Binding-site contacts:
Ligand atom C9 contacts residue CYS302 of chain 2.D at 4.0 Å (hydrophobic).
Ligand atom C7 contacts residue CYS302 of chain 2.D at 2.8 Å (hydrophobic).
Ligand atom C17 contacts residue CYS303 of chain 2.D at 3.7 Å (hydrophobic).
Ligand atom C2 contacts residue SER458 of chain 2.D at 3.5 Å.
Ligand atom C6 contacts residue CYS302 of chain 2.D at 3.3 Å (hydrophobic).
Ligand atom C3 contacts residue SER458 of chain 2.D at 3.3 Å.
Ligand atom C1 contacts residue GLN293 of chain 2.D at 3.5 Å.
Ligand atom C contacts residue ILE304 of chain 2.D at 4.1 Å (hydrophobic).
Ligand atom C5 contacts residue TYR297 of chain 2.D at 4.1 Å (hydrophobic).
Ligand atom C12 contacts residue VAL460 of chain 2.D at 4.1 Å (hydrophobic).
Ligand atom O1 contacts residue MET121 of chain 2.D at 3.8 Å.
Ligand atom C14 contacts residue LEU174 of chain 2.D at 4.1 Å (hydrophobic).
Ligand atom C14 contacts residue VAL460 of chain 2.D at 4.2 Å (hydrophobic).
Ligand atom C1 contacts residue GLY294 of chain 2.D at 3.8 Å.
Ligand atom C contacts residue CYS302 of chain 2.D at 3.5 Å (hydrophobic).
Ligand atom N contacts residue MET121 of chain 2.D at 4.2 Å.
Ligand atom O contacts residue MET121 of chain 2.D at 3.8 Å.
Ligand atom C7 contacts residue ILE304 of chain 2.D at 3.9 Å (hydrophobic).
Ligand atom C1 contacts residue SER458 of chain 2.D at 2.4 Å.
Ligand atom C8 contacts residue CYS302 of chain 2.D at 1.5 Å (hydrophobic).
Ligand atom C contacts residue TYR297 of chain 2.D at 3.8 Å (hydrophobic).
Ligand atom C contacts residue SER458 of chain 2.D at 3.3 Å.
Ligand atom C16 contacts residue CYS303 of chain 2.D at 3.3 Å (hydrophobic).
Ligand atom C contacts residue GLN293 of chain 2.D at 3.8 Å.
Ligand atom C2 contacts residue GLN293 of chain 2.D at 3.5 Å.
Ligand atom O contacts residue SER458 of chain 2.D at 4.1 Å.
Ligand atom C5 contacts residue MET121 of chain 2.D at 4.1 Å (hydrophobic).
Ligand atom C8 contacts residue PHE171 of chain 2.D at 3.4 Å (hydrophobic).
Ligand atom C11 contacts residue MET121 of chain 2.D at 3.6 Å (hydrophobic).
Ligand atom C1 contacts residue TYR297 of chain 2.D at 3.9 Å (hydrophobic).
Ligand atom C4 contacts residue TYR297 of chain 2.D at 3.5 Å (hydrophobic).
Ligand atom C8 contacts residue TYR297 of chain 2.D at 4.1 Å (hydrophobic).
Ligand atom C6 contacts residue TYR297 of chain 2.D at 3.5 Å (hydrophobic).
Ligand atom C contacts residue GLY294 of chain 2.D at 3.6 Å.
Ligand atom N contacts residue TYR297 of chain 2.D at 4.1 Å.
Ligand atom C2 contacts residue TYR297 of chain 2.D at 3.1 Å (hydrophobic).
Ligand atom C14 contacts residue TRP178 of chain 2.D at 4.1 Å (hydrophobic).
Ligand atom O1 contacts residue LEU174 of chain 2.D at 3.2 Å.
Ligand atom C3 contacts residue TYR297 of chain 2.D at 4.0 Å (hydrophobic).
Ligand atom C10 contacts residue MET121 of chain 2.D at 3.9 Å (hydrophobic).

The small molecule below binds the protein below.
Small molecule (SMILES): CCCCCC(=O)N1C[C@@H](C)c2c1cc(O)c1ccccc21

Sequence of chain 2.D:
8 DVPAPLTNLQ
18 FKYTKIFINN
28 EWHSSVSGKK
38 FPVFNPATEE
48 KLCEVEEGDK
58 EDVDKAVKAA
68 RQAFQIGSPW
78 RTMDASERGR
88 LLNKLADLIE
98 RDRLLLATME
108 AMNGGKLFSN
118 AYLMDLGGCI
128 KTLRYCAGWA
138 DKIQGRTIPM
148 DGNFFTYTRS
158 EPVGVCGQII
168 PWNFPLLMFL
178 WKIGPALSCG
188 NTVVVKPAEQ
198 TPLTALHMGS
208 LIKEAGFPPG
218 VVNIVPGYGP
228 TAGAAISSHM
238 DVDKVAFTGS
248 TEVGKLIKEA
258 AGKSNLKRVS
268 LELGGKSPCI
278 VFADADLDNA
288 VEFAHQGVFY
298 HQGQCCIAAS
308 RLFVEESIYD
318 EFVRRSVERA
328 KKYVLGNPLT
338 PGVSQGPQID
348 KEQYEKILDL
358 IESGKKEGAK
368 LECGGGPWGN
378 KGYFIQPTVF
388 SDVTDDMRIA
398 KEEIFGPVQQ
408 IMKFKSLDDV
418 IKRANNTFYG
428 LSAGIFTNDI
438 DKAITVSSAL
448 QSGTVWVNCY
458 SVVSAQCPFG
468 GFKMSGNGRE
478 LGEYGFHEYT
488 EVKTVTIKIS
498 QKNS